The protein below binds the small molecule below.
Small molecule (SMILES): Clc1ccccc1CSC1=NCCN1

Sequence of chain 1.A:
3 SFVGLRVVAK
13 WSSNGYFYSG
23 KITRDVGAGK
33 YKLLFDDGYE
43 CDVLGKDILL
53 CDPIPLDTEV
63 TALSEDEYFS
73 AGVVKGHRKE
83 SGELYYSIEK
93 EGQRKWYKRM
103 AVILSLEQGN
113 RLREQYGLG

Binding-site contacts:
Ligand atom C2 contacts residue ASP39 of chain 1.A at 3.2 Å.
Ligand atom S contacts residue TRP13 of chain 1.A at 4.2 Å.
Ligand atom C5 contacts residue TYR41 of chain 1.A at 3.9 Å (hydrophobic).
Ligand atom C3 contacts residue TYR41 of chain 1.A at 3.5 Å (hydrophobic).
Ligand atom C7 contacts residue ASP39 of chain 1.A at 3.8 Å.
Ligand atom C3 contacts residue TRP13 of chain 1.A at 4.1 Å (hydrophobic).
Ligand atom C8 contacts residue ASP39 of chain 1.A at 4.3 Å.
Ligand atom CL contacts residue ASP38 of chain 1.A at 3.6 Å.
Ligand atom C6 contacts residue ASP39 of chain 1.A at 3.2 Å.
Ligand atom C9 contacts residue MET102 of chain 1.A at 3.6 Å (hydrophobic).
Ligand atom C8 contacts residue MET102 of chain 1.A at 4.2 Å (hydrophobic).
Ligand atom N1 contacts residue TYR41 of chain 1.A at 3.4 Å.
Ligand atom C2 contacts residue PHE37 of chain 1.A at 3.5 Å (hydrophobic).
Ligand atom S contacts residue PHE37 of chain 1.A at 4.1 Å.
Ligand atom N contacts residue ASP39 of chain 1.A at 2.6 Å (salt-bridge).
Ligand atom C7 contacts residue TYR20 of chain 1.A at 3.6 Å (hydrophobic).
Ligand atom C8 contacts residue LEU65 of chain 1.A at 4.0 Å (hydrophobic).
Ligand atom S contacts residue ASP39 of chain 1.A at 4.3 Å.
Ligand atom C contacts residue TYR20 of chain 1.A at 3.6 Å (hydrophobic).
Ligand atom S contacts residue TYR20 of chain 1.A at 3.7 Å.
Ligand atom N1 contacts residue TRP13 of chain 1.A at 3.3 Å.
Ligand atom C contacts residue ASP39 of chain 1.A at 3.6 Å.
Ligand atom C5 contacts residue TRP13 of chain 1.A at 3.5 Å (hydrophobic).
Ligand atom C4 contacts residue TYR41 of chain 1.A at 3.8 Å (hydrophobic).
Ligand atom C9 contacts residue ASP39 of chain 1.A at 4.2 Å.
Ligand atom C1 contacts residue TYR20 of chain 1.A at 3.3 Å (hydrophobic).
Ligand atom CL contacts residue SER21 of chain 1.A at 3.3 Å.
Ligand atom C1 contacts residue ASP39 of chain 1.A at 3.1 Å.
Ligand atom C9 contacts residue TYR20 of chain 1.A at 4.0 Å (hydrophobic).
Ligand atom C3 contacts residue ASP39 of chain 1.A at 3.7 Å.
Ligand atom CL contacts residue ASP39 of chain 1.A at 3.7 Å.
Ligand atom C4 contacts residue ASP39 of chain 1.A at 3.4 Å.
Ligand atom C7 contacts residue LEU65 of chain 1.A at 4.4 Å (hydrophobic).
Ligand atom C8 contacts residue TYR20 of chain 1.A at 4.1 Å (hydrophobic).
Ligand atom C2 contacts residue TYR20 of chain 1.A at 3.9 Å (hydrophobic).
Ligand atom CL contacts residue TYR20 of chain 1.A at 3.9 Å.
Ligand atom S contacts residue TYR41 of chain 1.A at 4.2 Å.
Ligand atom C6 contacts residue TYR20 of chain 1.A at 3.4 Å (hydrophobic).
Ligand atom N contacts residue TYR41 of chain 1.A at 3.6 Å.
Ligand atom CL contacts residue PHE37 of chain 1.A at 4.0 Å.